The protein below binds the small molecule below.
Small molecule (SMILES): Cn1ncc(C(=O)NCc2cocn2)c1C(=O)Nc1ccn2cc(-c3ccccc3)nc2n1

Binding-site contacts:
Ligand atom C24 contacts residue PRO266 of chain 1.A at 3.7 Å (hydrophobic).
Ligand atom C23 contacts residue GLU275 of chain 1.A at 3.6 Å.
Ligand atom C18 contacts residue MET267 of chain 1.A at 3.3 Å (hydrophobic).
Ligand atom C23 contacts residue VAL276 of chain 1.A at 3.7 Å (hydrophobic).
Ligand atom N14 contacts residue MET267 of chain 1.A at 3.4 Å.
Ligand atom N28 contacts residue THR239 of chain 1.A at 3.6 Å (h-bond).
Ligand atom C30 contacts residue THR242 of chain 1.A at 3.7 Å.
Ligand atom O31 contacts residue THR242 of chain 1.A at 3.5 Å.
Ligand atom C25 contacts residue GLU275 of chain 1.A at 3.5 Å.
Ligand atom C20 contacts residue MET267 of chain 1.A at 3.7 Å (hydrophobic).
Ligand atom O8 contacts residue PHE283 of chain 1.A at 3.7 Å.
Ligand atom N9 contacts residue PHE283 of chain 1.A at 3.3 Å.
Ligand atom O31 contacts residue ALA243 of chain 1.A at 3.7 Å.
Ligand atom N13 contacts residue GLY279 of chain 1.A at 3.7 Å.
Ligand atom C4 contacts residue PHE283 of chain 1.A at 3.3 Å (hydrophobic).
Ligand atom C18 contacts residue PHE283 of chain 1.A at 3.6 Å (hydrophobic).
Ligand atom N13 contacts residue TYR247 of chain 1.A at 2.8 Å (h-bond).
Ligand atom C2 contacts residue PHE283 of chain 1.A at 3.6 Å (hydrophobic).
Ligand atom N12 contacts residue GLN280 of chain 1.A at 3.5 Å (h-bond).
Ligand atom C11 contacts residue TYR247 of chain 1.A at 3.4 Å (hydrophobic).
Ligand atom C17 contacts residue PHE283 of chain 1.A at 3.8 Å (hydrophobic).
Ligand atom C7 contacts residue ILE246 of chain 1.A at 3.3 Å (hydrophobic).
Ligand atom N27 contacts residue PHE283 of chain 1.A at 3.6 Å.
Ligand atom C20 contacts residue GLY279 of chain 1.A at 3.7 Å.
Ligand atom C33 contacts residue VAL232 of chain 1.A at 3.6 Å (hydrophobic).
Ligand atom C19 contacts residue MET267 of chain 1.A at 3.1 Å (hydrophobic).
Ligand atom C15 contacts residue GLY279 of chain 1.A at 3.5 Å.
Ligand atom O26 contacts residue GLN280 of chain 1.A at 3.0 Å (h-bond).
Ligand atom C6 contacts residue ILE246 of chain 1.A at 3.5 Å (hydrophobic).
Ligand atom C30 contacts residue THR239 of chain 1.A at 3.0 Å.
Ligand atom C23 contacts residue LYS272 of chain 1.A at 3.5 Å.
Ligand atom C2 contacts residue ILE246 of chain 1.A at 3.3 Å (hydrophobic).
Ligand atom C25 contacts residue LYS272 of chain 1.A at 3.2 Å.
Ligand atom O31 contacts residue SER231 of chain 1.A at 3.4 Å.
Ligand atom C30 contacts residue ALA243 of chain 1.A at 3.2 Å (hydrophobic).
Ligand atom C15 contacts residue MET267 of chain 1.A at 3.8 Å (hydrophobic).
Ligand atom N12 contacts residue TYR247 of chain 1.A at 3.4 Å (h-bond).
Ligand atom C1 contacts residue PHE283 of chain 1.A at 3.3 Å (hydrophobic).
Ligand atom C11 contacts residue MET267 of chain 1.A at 3.6 Å (hydrophobic).
Ligand atom C33 contacts residue GLN280 of chain 1.A at 3.4 Å.

Sequence of chain 1.A:
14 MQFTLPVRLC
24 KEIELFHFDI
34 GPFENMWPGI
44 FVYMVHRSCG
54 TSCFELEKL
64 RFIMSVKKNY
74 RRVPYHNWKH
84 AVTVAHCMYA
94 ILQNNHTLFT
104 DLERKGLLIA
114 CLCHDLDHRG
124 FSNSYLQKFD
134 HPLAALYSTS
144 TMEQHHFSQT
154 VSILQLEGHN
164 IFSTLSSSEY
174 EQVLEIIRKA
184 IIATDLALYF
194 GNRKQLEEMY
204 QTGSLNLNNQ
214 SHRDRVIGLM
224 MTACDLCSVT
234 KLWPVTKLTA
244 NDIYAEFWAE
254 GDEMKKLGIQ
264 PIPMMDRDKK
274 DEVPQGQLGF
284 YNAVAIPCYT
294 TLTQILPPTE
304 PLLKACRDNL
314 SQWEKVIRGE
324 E